Binding-site contacts:
Ligand atom C7 contacts residue GLU179 of chain 1.A at 4.2 Å.
Ligand atom C5 contacts residue ASN151 of chain 1.A at 3.6 Å.
Ligand atom O6 contacts residue TYR154 of chain 1.A at 3.6 Å.
Ligand atom N2 contacts residue ASN151 of chain 1.A at 2.9 Å (h-bond).
Ligand atom O7 contacts residue GLU179 of chain 1.A at 3.2 Å (salt-bridge).
Ligand atom C1 contacts residue GLU179 of chain 1.A at 3.9 Å.
Ligand atom C2 contacts residue ASN151 of chain 1.A at 2.4 Å.
Ligand atom C1 contacts residue GLU152 of chain 1.A at 4.0 Å.
Ligand atom C5 contacts residue SER153 of chain 1.A at 4.4 Å.
Ligand atom C2 contacts residue GLU179 of chain 1.A at 4.1 Å.
Ligand atom O5 contacts residue GLU179 of chain 1.A at 4.0 Å.
Ligand atom O5 contacts residue SER153 of chain 1.A at 3.5 Å (h-bond).
Ligand atom O5 contacts residue ASN151 of chain 1.A at 2.3 Å (h-bond).
Ligand atom C7 contacts residue ASN151 of chain 1.A at 3.1 Å.
Ligand atom C6 contacts residue SER153 of chain 1.A at 4.3 Å.
Ligand atom C1 contacts residue SER153 of chain 1.A at 4.1 Å.
Ligand atom C8 contacts residue ASN151 of chain 1.A at 4.2 Å.
Ligand atom O5 contacts residue TYR154 of chain 1.A at 4.4 Å.
Ligand atom C6 contacts residue TYR154 of chain 1.A at 4.4 Å (hydrophobic).
Ligand atom O5 contacts residue GLU152 of chain 1.A at 4.4 Å.
Ligand atom O7 contacts residue ILE180 of chain 1.A at 4.4 Å.
Ligand atom O7 contacts residue ASN151 of chain 1.A at 2.9 Å (h-bond).
Ligand atom C3 contacts residue ASN151 of chain 1.A at 3.8 Å.
Ligand atom C4 contacts residue ASN151 of chain 1.A at 4.2 Å.
Ligand atom O7 contacts residue HIS178 of chain 1.A at 3.7 Å.
Ligand atom C1 contacts residue ASN151 of chain 1.A at 1.4 Å.
Ligand atom O6 contacts residue SER153 of chain 1.A at 3.1 Å (h-bond).

The protein below binds the small molecule below.
Small molecule (SMILES): CC(=O)N[C@@H]1[C@@H](O)[C@H](O)[C@@H](CO)O[C@H]1O

Sequence of chain 1.A:
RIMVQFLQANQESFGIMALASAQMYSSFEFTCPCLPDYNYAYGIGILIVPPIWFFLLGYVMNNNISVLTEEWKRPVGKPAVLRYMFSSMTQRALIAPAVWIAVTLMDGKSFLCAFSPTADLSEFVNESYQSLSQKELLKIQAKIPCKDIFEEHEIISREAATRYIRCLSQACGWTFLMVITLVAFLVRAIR